The protein below binds the small molecule below.
Small molecule (SMILES): Cn1c(N2CCC(C)(N)CC2)nc2[nH]nc(-c3cccc(Cl)c3Cl)c2c1=O

Binding-site contacts:
Ligand atom N2 contacts residue ARG112 of chain 1.B at 3.9 Å.
Ligand atom C9 contacts residue PHE114 of chain 1.B at 2.9 Å (hydrophobic).
Ligand atom C3 contacts residue THR220 of chain 1.B at 3.7 Å.
Ligand atom C13 contacts residue ARG112 of chain 1.B at 3.7 Å.
Ligand atom C18 contacts residue PRO492 of chain 1.B at 3.7 Å (hydrophobic).
Ligand atom CL1 contacts residue GLN496 of chain 1.B at 3.2 Å.
Ligand atom C2 contacts residue GLU251 of chain 1.B at 3.8 Å.
Ligand atom CL2 contacts residue ARG112 of chain 1.B at 3.6 Å.
Ligand atom CL2 contacts residue LEU255 of chain 1.B at 3.5 Å.
Ligand atom N6 contacts residue GLU251 of chain 1.B at 3.7 Å.
Ligand atom C7 contacts residue GLU250 of chain 1.B at 3.6 Å.
Ligand atom C14 contacts residue ARG112 of chain 1.B at 3.6 Å.
Ligand atom CL2 contacts residue GLN258 of chain 1.B at 3.3 Å.
Ligand atom N5 contacts residue THR254 of chain 1.B at 3.5 Å.
Ligand atom N1 contacts residue GLU251 of chain 1.B at 3.9 Å.
Ligand atom C15 contacts residue ARG112 of chain 1.B at 3.9 Å.
Ligand atom N2 contacts residue THR220 of chain 1.B at 3.7 Å.
Ligand atom C2 contacts residue THR254 of chain 1.B at 3.5 Å.
Ligand atom C5 contacts residue ARG112 of chain 1.B at 3.2 Å.
Ligand atom C17 contacts residue LYS493 of chain 1.B at 3.6 Å.
Ligand atom C8 contacts residue PHE114 of chain 1.B at 3.5 Å (hydrophobic).
Ligand atom N4 contacts residue GLU250 of chain 1.B at 2.9 Å (salt-bridge).
Ligand atom C12 contacts residue PRO492 of chain 1.B at 3.6 Å (hydrophobic).
Ligand atom C10 contacts residue ARG112 of chain 1.B at 3.4 Å.
Ligand atom N1 contacts residue THR220 of chain 1.B at 3.9 Å.
Ligand atom C13 contacts residue PRO492 of chain 1.B at 3.7 Å (hydrophobic).
Ligand atom C16 contacts residue LYS493 of chain 1.B at 3.8 Å.
Ligand atom C17 contacts residue ARG112 of chain 1.B at 3.8 Å.
Ligand atom N4 contacts residue PHE114 of chain 1.B at 3.1 Å (h-bond).
Ligand atom N6 contacts residue LEU255 of chain 1.B at 3.6 Å.
Ligand atom N1 contacts residue THR254 of chain 1.B at 3.6 Å.
Ligand atom N5 contacts residue LEU255 of chain 1.B at 3.5 Å (h-bond).
Ligand atom C5 contacts residue THR219 of chain 1.B at 3.5 Å.
Ligand atom C5 contacts residue LEU217 of chain 1.B at 3.8 Å (hydrophobic).
Ligand atom C4 contacts residue ARG112 of chain 1.B at 3.8 Å.
Ligand atom N6 contacts residue PRO492 of chain 1.B at 3.3 Å.
Ligand atom N5 contacts residue GLU251 of chain 1.B at 2.8 Å (salt-bridge).
Ligand atom O1 contacts residue ARG112 of chain 1.B at 3.0 Å (salt-bridge).
Ligand atom CL2 contacts residue THR254 of chain 1.B at 3.5 Å.
Ligand atom C11 contacts residue HIS115 of chain 1.B at 3.4 Å.

Sequence of chain 1.B:
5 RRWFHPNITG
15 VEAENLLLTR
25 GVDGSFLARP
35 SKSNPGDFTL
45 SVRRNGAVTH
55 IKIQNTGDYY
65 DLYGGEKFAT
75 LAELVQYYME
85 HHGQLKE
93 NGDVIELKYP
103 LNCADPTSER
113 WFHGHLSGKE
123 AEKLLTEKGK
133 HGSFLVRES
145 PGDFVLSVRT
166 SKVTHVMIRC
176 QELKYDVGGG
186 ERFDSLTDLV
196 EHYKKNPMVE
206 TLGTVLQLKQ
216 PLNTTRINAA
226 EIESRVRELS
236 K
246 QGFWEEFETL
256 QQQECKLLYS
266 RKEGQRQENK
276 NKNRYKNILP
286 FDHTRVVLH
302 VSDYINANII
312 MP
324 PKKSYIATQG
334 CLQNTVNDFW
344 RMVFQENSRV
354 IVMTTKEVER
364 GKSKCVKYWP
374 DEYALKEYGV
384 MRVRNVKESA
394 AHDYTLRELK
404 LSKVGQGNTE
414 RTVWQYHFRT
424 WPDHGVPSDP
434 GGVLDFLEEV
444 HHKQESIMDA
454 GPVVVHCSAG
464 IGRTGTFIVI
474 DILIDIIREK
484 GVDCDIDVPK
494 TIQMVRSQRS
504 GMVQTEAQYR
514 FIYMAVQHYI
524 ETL